Sequence of chain 1.A:
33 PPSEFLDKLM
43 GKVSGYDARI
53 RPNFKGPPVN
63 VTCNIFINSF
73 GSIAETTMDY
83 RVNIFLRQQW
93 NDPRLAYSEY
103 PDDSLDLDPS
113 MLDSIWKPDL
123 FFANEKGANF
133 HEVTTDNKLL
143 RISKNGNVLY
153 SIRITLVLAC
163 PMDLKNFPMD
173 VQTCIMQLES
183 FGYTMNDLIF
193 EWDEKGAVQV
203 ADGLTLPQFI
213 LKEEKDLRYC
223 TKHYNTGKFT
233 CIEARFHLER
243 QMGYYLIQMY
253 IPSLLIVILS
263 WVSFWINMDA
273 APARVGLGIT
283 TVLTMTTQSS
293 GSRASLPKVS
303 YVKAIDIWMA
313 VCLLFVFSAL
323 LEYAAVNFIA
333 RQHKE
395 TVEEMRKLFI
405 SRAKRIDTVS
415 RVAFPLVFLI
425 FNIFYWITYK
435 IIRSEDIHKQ

This protein binds this small molecule.
Small molecule (SMILES): CC(=O)N[C@@H]1[C@@H](O)[C@H](O)[C@@H](CO)O[C@H]1O

Binding-site contacts:
Ligand atom N2 contacts residue ASN62 of chain 1.A at 2.9 Å (h-bond).
Ligand atom N2 contacts residue PRO60 of chain 1.A at 2.5 Å (h-bond).
Ligand atom O7 contacts residue ASN55 of chain 1.A at 3.7 Å.
Ligand atom C4 contacts residue ASN62 of chain 1.A at 4.3 Å.
Ligand atom C3 contacts residue PRO60 of chain 1.A at 4.3 Å (hydrophobic).
Ligand atom C1 contacts residue PRO60 of chain 1.A at 4.0 Å (hydrophobic).
Ligand atom C5 contacts residue ASN62 of chain 1.A at 3.7 Å.
Ligand atom C7 contacts residue PRO59 of chain 1.A at 4.0 Å (hydrophobic).
Ligand atom O3 contacts residue PRO59 of chain 1.A at 3.9 Å.
Ligand atom C7 contacts residue PRO60 of chain 1.A at 3.1 Å (hydrophobic).
Ligand atom O5 contacts residue ASN62 of chain 1.A at 2.4 Å (h-bond).
Ligand atom O7 contacts residue ASN62 of chain 1.A at 3.7 Å.
Ligand atom O7 contacts residue PRO60 of chain 1.A at 2.8 Å (h-bond).
Ligand atom C2 contacts residue ASN62 of chain 1.A at 2.6 Å.
Ligand atom O7 contacts residue PRO59 of chain 1.A at 3.8 Å.
Ligand atom N2 contacts residue PRO59 of chain 1.A at 4.2 Å.
Ligand atom C3 contacts residue ASN62 of chain 1.A at 3.9 Å.
Ligand atom C1 contacts residue ASN62 of chain 1.A at 1.5 Å.
Ligand atom O7 contacts residue VAL61 of chain 1.A at 4.4 Å.
Ligand atom C2 contacts residue PRO60 of chain 1.A at 3.7 Å (hydrophobic).
Ligand atom C7 contacts residue ASN62 of chain 1.A at 3.0 Å.
Ligand atom C8 contacts residue ASN62 of chain 1.A at 3.2 Å.